Binding-site contacts:
Ligand atom O3' contacts residue SER114 of chain 1.B at 2.7 Å (h-bond).
Ligand atom N3 contacts residue TYR228 of chain 1.B at 3.3 Å.
Ligand atom O3' contacts residue THR113 of chain 1.B at 3.7 Å.
Ligand atom C2Q contacts residue GLY110 of chain 1.B at 3.8 Å.
Ligand atom N1 contacts residue TYR228 of chain 1.B at 3.8 Å.
Ligand atom C4 contacts residue TYR228 of chain 1.B at 3.8 Å (hydrophobic).
Ligand atom O2 contacts residue TYR202 of chain 1.B at 3.5 Å.
Ligand atom C4Q contacts residue GLU82 of chain 1.B at 3.7 Å.
Ligand atom C3' contacts residue SER114 of chain 1.B at 3.4 Å.
Ligand atom C5' contacts residue TYR159 of chain 1.B at 3.8 Å (hydrophobic).
Ligand atom O4Q contacts residue 1YJ1 of chain 1.H at 3.2 Å.
Ligand atom O2 contacts residue PHE225 of chain 1.B at 3.6 Å.
Ligand atom C6Q contacts residue GLU82 of chain 1.B at 3.8 Å.
Ligand atom C4' contacts residue PHE225 of chain 1.B at 3.9 Å (hydrophobic).
Ligand atom C4' contacts residue SER114 of chain 1.B at 3.5 Å.
Ligand atom C4 contacts residue TYR202 of chain 1.B at 3.4 Å (hydrophobic).
Ligand atom PB contacts residue TYR112 of chain 1.B at 3.8 Å.
Ligand atom C2 contacts residue TYR228 of chain 1.B at 3.6 Å (hydrophobic).
Ligand atom C2' contacts residue SER114 of chain 1.B at 3.6 Å.
Ligand atom O1B contacts residue TYR112 of chain 1.B at 3.0 Å (h-bond).
Ligand atom C2 contacts residue GLN229 of chain 1.B at 3.5 Å.
Ligand atom N3Q contacts residue 1YJ1 of chain 1.H at 3.4 Å (h-bond).
Ligand atom O4 contacts residue GLN229 of chain 1.B at 3.8 Å.
Ligand atom O4 contacts residue TYR202 of chain 1.B at 3.4 Å.
Ligand atom C2 contacts residue TYR202 of chain 1.B at 3.3 Å (hydrophobic).
Ligand atom O1A contacts residue LYS15 of chain 1.B at 2.9 Å (salt-bridge).
Ligand atom C4Q contacts residue PHE83 of chain 1.B at 3.5 Å (hydrophobic).
Ligand atom O2Q contacts residue GLY110 of chain 1.B at 3.0 Å (h-bond).
Ligand atom O3' contacts residue TYR112 of chain 1.B at 3.4 Å.
Ligand atom O2 contacts residue GLN229 of chain 1.B at 2.8 Å (h-bond).
Ligand atom N3 contacts residue TYR202 of chain 1.B at 3.1 Å.
Ligand atom C3Q contacts residue GLU82 of chain 1.B at 3.5 Å.
Ligand atom C1' contacts residue PHE225 of chain 1.B at 3.8 Å (hydrophobic).
Ligand atom O4' contacts residue PHE225 of chain 1.B at 3.4 Å.
Ligand atom O2 contacts residue TYR228 of chain 1.B at 3.8 Å.
Ligand atom N3 contacts residue GLN229 of chain 1.B at 2.8 Å (h-bond).
Ligand atom C4 contacts residue GLN229 of chain 1.B at 3.7 Å.
Ligand atom O4Q contacts residue PHE83 of chain 1.B at 2.8 Å (h-bond).
Ligand atom C2' contacts residue TYR202 of chain 1.B at 3.4 Å (hydrophobic).
Ligand atom O4' contacts residue TYR228 of chain 1.B at 3.5 Å.

A protein and the small-molecule ligand that binds it are described below.
Small molecule (SMILES): Cc1cn([C@H]2C[C@H](O)[C@@H](CO[P](=O)(O)O[P](=O)(O)O[C@H]3O[C@H](C)[C@H](O)[C@H](N)[C@H]3O)O2)c(=O)[nH]c1=O

Sequence of chain 1.B:
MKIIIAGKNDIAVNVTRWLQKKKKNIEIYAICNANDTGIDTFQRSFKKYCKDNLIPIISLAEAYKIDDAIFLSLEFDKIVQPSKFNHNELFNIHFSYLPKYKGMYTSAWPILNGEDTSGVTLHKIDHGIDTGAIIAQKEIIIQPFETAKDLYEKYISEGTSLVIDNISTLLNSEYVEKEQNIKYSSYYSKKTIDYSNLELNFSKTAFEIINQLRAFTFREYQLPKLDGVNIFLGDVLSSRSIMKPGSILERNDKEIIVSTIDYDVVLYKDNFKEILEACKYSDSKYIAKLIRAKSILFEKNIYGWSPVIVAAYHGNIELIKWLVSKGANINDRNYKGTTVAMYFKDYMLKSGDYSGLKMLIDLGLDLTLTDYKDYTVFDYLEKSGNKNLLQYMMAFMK